The protein below binds the small molecule below.
Small molecule (SMILES): CC(=O)N[C@@H]1[C@@H](O)[C@H](O)[C@@H](CO)O[C@H]1O

Binding-site contacts:
Ligand atom C6 contacts residue ASN59 of chain 1.A at 4.4 Å.
Ligand atom C5 contacts residue ASN59 of chain 1.A at 3.6 Å.
Ligand atom O7 contacts residue ASN59 of chain 1.A at 4.3 Å.
Ligand atom C7 contacts residue ASN59 of chain 1.A at 4.0 Å.
Ligand atom C4 contacts residue ASN59 of chain 1.A at 4.2 Å.
Ligand atom O5 contacts residue ASN59 of chain 1.A at 2.3 Å (h-bond).
Ligand atom C2 contacts residue SER61 of chain 1.A at 3.4 Å.
Ligand atom C2 contacts residue ASN59 of chain 1.A at 2.5 Å.
Ligand atom C1 contacts residue ASN59 of chain 1.A at 1.5 Å.
Ligand atom N2 contacts residue SER61 of chain 1.A at 3.9 Å.
Ligand atom N2 contacts residue THR62 of chain 1.A at 4.0 Å.
Ligand atom C3 contacts residue ASN59 of chain 1.A at 3.9 Å.
Ligand atom C1 contacts residue SER61 of chain 1.A at 3.8 Å.
Ligand atom N2 contacts residue ASN59 of chain 1.A at 3.1 Å (h-bond).
Ligand atom O5 contacts residue SER61 of chain 1.A at 4.1 Å.

Sequence of chain 1.A:
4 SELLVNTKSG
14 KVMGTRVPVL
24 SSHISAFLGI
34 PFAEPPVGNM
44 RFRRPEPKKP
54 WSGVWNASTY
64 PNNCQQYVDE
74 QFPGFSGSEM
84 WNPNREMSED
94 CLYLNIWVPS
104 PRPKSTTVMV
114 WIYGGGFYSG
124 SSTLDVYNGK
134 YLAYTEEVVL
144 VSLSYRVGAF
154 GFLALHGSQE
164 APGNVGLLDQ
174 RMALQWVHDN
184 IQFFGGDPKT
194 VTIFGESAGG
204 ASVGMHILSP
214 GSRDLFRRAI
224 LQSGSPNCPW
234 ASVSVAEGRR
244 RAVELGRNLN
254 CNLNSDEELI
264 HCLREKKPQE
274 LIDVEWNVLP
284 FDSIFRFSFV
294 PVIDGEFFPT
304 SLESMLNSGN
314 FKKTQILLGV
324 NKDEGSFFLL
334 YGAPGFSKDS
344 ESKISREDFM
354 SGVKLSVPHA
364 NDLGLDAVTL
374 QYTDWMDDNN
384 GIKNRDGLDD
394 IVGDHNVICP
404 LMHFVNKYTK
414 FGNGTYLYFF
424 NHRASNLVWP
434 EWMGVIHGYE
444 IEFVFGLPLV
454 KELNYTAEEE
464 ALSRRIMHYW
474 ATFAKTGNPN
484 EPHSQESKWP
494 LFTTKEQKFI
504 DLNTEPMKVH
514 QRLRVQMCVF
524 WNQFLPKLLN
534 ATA